Binding-site contacts:
Ligand atom O6 contacts residue ASN356 of chain 1.E at 3.5 Å.
Ligand atom O5 contacts residue ASN356 of chain 1.E at 2.6 Å (h-bond).
Ligand atom C1 contacts residue PHE355 of chain 1.E at 3.5 Å (hydrophobic).
Ligand atom O5 contacts residue PHE355 of chain 1.E at 4.1 Å.
Ligand atom C2 contacts residue ASN356 of chain 1.E at 4.0 Å.
Ligand atom C5 contacts residue ASN356 of chain 1.E at 4.0 Å.
Ligand atom C6 contacts residue ASN356 of chain 1.E at 4.3 Å.
Ligand atom C1 contacts residue ASN356 of chain 1.E at 2.8 Å.

Sequence of chain 1.E:
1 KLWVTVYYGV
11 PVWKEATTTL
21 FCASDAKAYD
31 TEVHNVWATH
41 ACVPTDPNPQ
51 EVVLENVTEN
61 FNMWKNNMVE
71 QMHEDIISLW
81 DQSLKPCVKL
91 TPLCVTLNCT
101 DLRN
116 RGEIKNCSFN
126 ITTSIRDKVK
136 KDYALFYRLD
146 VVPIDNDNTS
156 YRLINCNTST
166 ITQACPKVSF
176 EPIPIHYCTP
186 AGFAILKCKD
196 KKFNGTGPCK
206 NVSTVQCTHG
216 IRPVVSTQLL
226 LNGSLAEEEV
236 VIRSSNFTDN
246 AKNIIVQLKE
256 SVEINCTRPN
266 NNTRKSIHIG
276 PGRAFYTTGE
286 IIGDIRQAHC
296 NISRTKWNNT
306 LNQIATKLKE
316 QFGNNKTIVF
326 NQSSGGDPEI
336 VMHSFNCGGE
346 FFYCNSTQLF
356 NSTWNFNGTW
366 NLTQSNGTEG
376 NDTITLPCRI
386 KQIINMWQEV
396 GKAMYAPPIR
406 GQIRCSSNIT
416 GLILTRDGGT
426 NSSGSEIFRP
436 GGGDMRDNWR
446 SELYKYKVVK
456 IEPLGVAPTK

The protein below binds the small molecule below.
Small molecule (SMILES): CC(=O)N[C@H]1[C@H](O[C@H]2[C@H](O)[C@@H](NC(C)=O)CO[C@@H]2CO)O[C@H](CO)[C@@H](O[C@@H]2O[C@H](CO)[C@@H](O)[C@H](O)[C@@H]2O)[C@@H]1O